The protein below binds the small molecule below.
Small molecule (SMILES): Cc1cc(Nc2cc(N3CCN(C)CC3)nc(Sc3ccc(NC(=O)C4CC4)cc3)n2)[nH]n1

Sequence of chain 1.B:
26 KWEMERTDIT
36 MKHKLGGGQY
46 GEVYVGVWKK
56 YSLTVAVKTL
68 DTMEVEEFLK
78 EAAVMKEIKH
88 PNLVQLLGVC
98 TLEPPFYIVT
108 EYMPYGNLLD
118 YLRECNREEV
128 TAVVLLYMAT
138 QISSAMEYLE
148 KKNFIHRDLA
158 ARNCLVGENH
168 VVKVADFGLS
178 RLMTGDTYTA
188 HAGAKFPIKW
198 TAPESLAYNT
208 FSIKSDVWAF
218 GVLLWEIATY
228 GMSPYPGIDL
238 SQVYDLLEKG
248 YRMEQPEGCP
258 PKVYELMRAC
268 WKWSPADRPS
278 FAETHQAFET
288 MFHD

Binding-site contacts:
Ligand atom N20 contacts residue GLU100 of chain 1.B at 3.8 Å.
Ligand atom C10 contacts residue GLU100 of chain 1.B at 4.0 Å.
Ligand atom N4 contacts residue THR98 of chain 1.B at 3.5 Å (h-bond).
Ligand atom N1 contacts residue THR98 of chain 1.B at 3.4 Å (h-bond).
Ligand atom C18 contacts residue PRO101 of chain 1.B at 3.4 Å (hydrophobic).
Ligand atom C8 contacts residue LEU99 of chain 1.B at 4.2 Å (hydrophobic).
Ligand atom N14 contacts residue GLU100 of chain 1.B at 3.6 Å.
Ligand atom C17 contacts residue PRO101 of chain 1.B at 3.4 Å (hydrophobic).
Ligand atom C2 contacts residue THR98 of chain 1.B at 3.9 Å.
Ligand atom C8 contacts residue THR98 of chain 1.B at 4.4 Å.
Ligand atom C3 contacts residue PHE103 of chain 1.B at 3.6 Å (hydrophobic).
Ligand atom C21 contacts residue PRO101 of chain 1.B at 3.9 Å (hydrophobic).
Ligand atom C6 contacts residue LEU99 of chain 1.B at 4.3 Å (hydrophobic).
Ligand atom C6 contacts residue THR98 of chain 1.B at 3.8 Å.
Ligand atom N20 contacts residue PRO101 of chain 1.B at 2.9 Å.
Ligand atom C10 contacts residue PRO101 of chain 1.B at 4.2 Å (hydrophobic).
Ligand atom N11 contacts residue PHE103 of chain 1.B at 4.2 Å.
Ligand atom N13 contacts residue PHE103 of chain 1.B at 3.2 Å.
Ligand atom C10 contacts residue LEU99 of chain 1.B at 3.9 Å (hydrophobic).
Ligand atom C9 contacts residue PHE103 of chain 1.B at 4.0 Å (hydrophobic).
Ligand atom C10 contacts residue PHE103 of chain 1.B at 4.3 Å (hydrophobic).
Ligand atom N14 contacts residue PRO101 of chain 1.B at 3.6 Å.
Ligand atom N14 contacts residue LEU99 of chain 1.B at 3.6 Å.
Ligand atom C26 contacts residue ASP68 of chain 1.B at 3.9 Å.
Ligand atom C15 contacts residue PRO101 of chain 1.B at 3.1 Å (hydrophobic).
Ligand atom C12 contacts residue PHE103 of chain 1.B at 3.7 Å (hydrophobic).
Ligand atom N4 contacts residue LEU99 of chain 1.B at 4.3 Å.
Ligand atom C9 contacts residue GLU100 of chain 1.B at 4.0 Å.
Ligand atom N4 contacts residue PHE103 of chain 1.B at 3.7 Å.
Ligand atom C5 contacts residue THR98 of chain 1.B at 3.4 Å.
Ligand atom C9 contacts residue LEU99 of chain 1.B at 3.2 Å (hydrophobic).
Ligand atom N11 contacts residue PRO101 of chain 1.B at 4.4 Å.
Ligand atom C25 contacts residue ASP68 of chain 1.B at 4.2 Å.
Ligand atom C3 contacts residue THR98 of chain 1.B at 3.4 Å.
Ligand atom C15 contacts residue GLU100 of chain 1.B at 4.0 Å.
Ligand atom N19 contacts residue PRO101 of chain 1.B at 3.1 Å.
Ligand atom C5 contacts residue LEU99 of chain 1.B at 3.6 Å (hydrophobic).
Ligand atom C8 contacts residue PHE103 of chain 1.B at 3.4 Å (hydrophobic).
Ligand atom O32 contacts residue ASP68 of chain 1.B at 4.1 Å.